Sequence of chain 1.A:
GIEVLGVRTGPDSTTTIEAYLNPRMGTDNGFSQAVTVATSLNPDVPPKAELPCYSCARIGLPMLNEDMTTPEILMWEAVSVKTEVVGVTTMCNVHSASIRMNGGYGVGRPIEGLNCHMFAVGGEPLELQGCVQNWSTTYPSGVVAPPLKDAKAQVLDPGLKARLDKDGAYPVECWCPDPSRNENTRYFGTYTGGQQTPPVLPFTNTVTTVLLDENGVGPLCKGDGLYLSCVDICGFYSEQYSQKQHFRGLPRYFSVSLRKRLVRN

Sequence of chain 1.E:
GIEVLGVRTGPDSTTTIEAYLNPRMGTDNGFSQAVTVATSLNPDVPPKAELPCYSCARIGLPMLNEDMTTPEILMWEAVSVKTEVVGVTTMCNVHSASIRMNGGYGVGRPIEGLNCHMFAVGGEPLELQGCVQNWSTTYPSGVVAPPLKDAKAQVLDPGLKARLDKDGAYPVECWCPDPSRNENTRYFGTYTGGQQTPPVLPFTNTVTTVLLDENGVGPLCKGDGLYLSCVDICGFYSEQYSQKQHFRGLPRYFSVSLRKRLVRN

Binding-site contacts:
Ligand atom O4 contacts residue PRO69 of chain 1.A at 4.0 Å.
Ligand atom C4 contacts residue PRO69 of chain 1.A at 4.3 Å (hydrophobic).
Ligand atom O4 contacts residue VAL67 of chain 1.A at 2.6 Å (h-bond).
Ligand atom C10 contacts residue VAL67 of chain 1.A at 3.2 Å (hydrophobic).
Ligand atom O7 contacts residue ALA60 of chain 1.A at 4.4 Å.
Ligand atom C9 contacts residue VAL59 of chain 1.A at 3.3 Å (hydrophobic).
Ligand atom C9 contacts residue THR61 of chain 1.A at 4.3 Å.
Ligand atom O8 contacts residue THR58 of chain 1.A at 3.9 Å.
Ligand atom C4 contacts residue THR58 of chain 1.A at 4.0 Å.
Ligand atom O7 contacts residue VAL59 of chain 1.A at 4.4 Å.
Ligand atom C11 contacts residue ALA60 of chain 1.A at 3.7 Å (hydrophobic).
Ligand atom O1A contacts residue THR58 of chain 1.A at 3.5 Å.
Ligand atom C11 contacts residue HIS117 of chain 1.E at 4.2 Å.
Ligand atom O8 contacts residue VAL59 of chain 1.A at 4.3 Å.
Ligand atom C7 contacts residue THR58 of chain 1.A at 4.4 Å.
Ligand atom C5 contacts residue THR58 of chain 1.A at 3.8 Å.
Ligand atom C10 contacts residue ALA60 of chain 1.A at 4.0 Å (hydrophobic).
Ligand atom O10 contacts residue ASP66 of chain 1.A at 3.8 Å.
Ligand atom O9 contacts residue VAL59 of chain 1.A at 4.2 Å.
Ligand atom O10 contacts residue PRO65 of chain 1.A at 4.3 Å.
Ligand atom C11 contacts residue PRO68 of chain 1.A at 3.7 Å (hydrophobic).
Ligand atom C11 contacts residue VAL59 of chain 1.A at 4.2 Å (hydrophobic).
Ligand atom N5 contacts residue VAL67 of chain 1.A at 3.3 Å (h-bond).
Ligand atom N5 contacts residue PRO69 of chain 1.A at 4.5 Å.
Ligand atom O10 contacts residue ALA60 of chain 1.A at 3.7 Å.
Ligand atom N5 contacts residue THR58 of chain 1.A at 3.1 Å (h-bond).
Ligand atom C10 contacts residue PRO68 of chain 1.A at 4.2 Å (hydrophobic).
Ligand atom C6 contacts residue THR58 of chain 1.A at 3.9 Å.
Ligand atom C4 contacts residue VAL67 of chain 1.A at 3.6 Å (hydrophobic).
Ligand atom C11 contacts residue ASP66 of chain 1.A at 3.7 Å.
Ligand atom O10 contacts residue VAL67 of chain 1.A at 2.9 Å (h-bond).
Ligand atom C1 contacts residue THR58 of chain 1.A at 3.9 Å.
Ligand atom O1B contacts residue THR58 of chain 1.A at 3.8 Å.
Ligand atom C5 contacts residue VAL67 of chain 1.A at 3.9 Å (hydrophobic).
Ligand atom C7 contacts residue VAL59 of chain 1.A at 3.9 Å (hydrophobic).
Ligand atom C10 contacts residue THR58 of chain 1.A at 4.0 Å.
Ligand atom C11 contacts residue THR58 of chain 1.A at 3.8 Å.
Ligand atom O10 contacts residue PRO68 of chain 1.A at 4.5 Å.
Ligand atom C11 contacts residue VAL67 of chain 1.A at 3.6 Å (hydrophobic).
Ligand atom C8 contacts residue VAL59 of chain 1.A at 4.0 Å (hydrophobic).

A small-molecule ligand and the protein it binds are described below.
Small molecule (SMILES): CO[C@]1(C(=O)O)C[C@H](O)[C@@H](NC(C)=O)[C@H]([C@H](O)[C@H](O)CO)O1